This small molecule binds to this protein.
Small molecule (SMILES): CC(=O)N[C@@H]1[C@@H](O)[C@H](O)[C@@H](CO)O[C@H]1O

Sequence of chain 10.F:
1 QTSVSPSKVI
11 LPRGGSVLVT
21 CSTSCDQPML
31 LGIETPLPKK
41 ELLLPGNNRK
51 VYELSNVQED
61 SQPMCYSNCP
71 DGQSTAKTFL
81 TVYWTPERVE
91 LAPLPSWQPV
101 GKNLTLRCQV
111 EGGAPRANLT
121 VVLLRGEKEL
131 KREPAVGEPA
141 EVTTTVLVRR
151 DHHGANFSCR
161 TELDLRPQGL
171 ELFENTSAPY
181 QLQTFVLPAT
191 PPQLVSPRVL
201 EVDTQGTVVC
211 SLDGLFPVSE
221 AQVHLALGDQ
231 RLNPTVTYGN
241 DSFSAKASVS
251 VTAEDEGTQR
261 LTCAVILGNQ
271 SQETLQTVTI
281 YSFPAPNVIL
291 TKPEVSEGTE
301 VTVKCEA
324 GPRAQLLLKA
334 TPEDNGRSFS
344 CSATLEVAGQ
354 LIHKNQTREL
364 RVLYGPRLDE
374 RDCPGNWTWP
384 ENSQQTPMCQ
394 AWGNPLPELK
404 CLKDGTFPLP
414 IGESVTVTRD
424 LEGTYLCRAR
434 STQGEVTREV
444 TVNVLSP

Binding-site contacts:
Ligand atom N2 contacts residue PRO86 of chain 10.F at 3.9 Å.
Ligand atom O4 contacts residue NAG1 of chain 10.K at 2.3 Å (h-bond).
Ligand atom C1 contacts residue ASN175 of chain 10.F at 1.4 Å.
Ligand atom C5 contacts residue ASN175 of chain 10.F at 3.6 Å.
Ligand atom C8 contacts residue ARG88 of chain 10.F at 4.3 Å.
Ligand atom O6 contacts residue PHE173 of chain 10.F at 4.0 Å.
Ligand atom O6 contacts residue THR85 of chain 10.F at 4.4 Å.
Ligand atom O7 contacts residue ASN175 of chain 10.F at 3.5 Å (h-bond).
Ligand atom O5 contacts residue GLU174 of chain 10.F at 3.5 Å (salt-bridge).
Ligand atom C3 contacts residue THR85 of chain 10.F at 4.3 Å.
Ligand atom C1 contacts residue THR85 of chain 10.F at 3.8 Å.
Ligand atom C6 contacts residue NAG1 of chain 10.K at 4.2 Å.
Ligand atom C2 contacts residue THR85 of chain 10.F at 4.5 Å.
Ligand atom O5 contacts residue ASN175 of chain 10.F at 2.4 Å (h-bond).
Ligand atom O6 contacts residue GLU174 of chain 10.F at 3.8 Å.
Ligand atom C7 contacts residue PRO86 of chain 10.F at 4.3 Å (hydrophobic).
Ligand atom C3 contacts residue NAG1 of chain 10.K at 3.7 Å.
Ligand atom C4 contacts residue ASN175 of chain 10.F at 4.2 Å.
Ligand atom C7 contacts residue ASN175 of chain 10.F at 3.4 Å.
Ligand atom C8 contacts residue ASN175 of chain 10.F at 4.5 Å.
Ligand atom N2 contacts residue ASN175 of chain 10.F at 2.9 Å (h-bond).
Ligand atom O3 contacts residue NAG1 of chain 10.K at 3.9 Å.
Ligand atom C4 contacts residue NAG1 of chain 10.K at 3.5 Å.
Ligand atom N2 contacts residue THR85 of chain 10.F at 4.5 Å.
Ligand atom C8 contacts residue PRO86 of chain 10.F at 3.6 Å (hydrophobic).
Ligand atom C1 contacts residue GLU174 of chain 10.F at 4.1 Å.
Ligand atom C2 contacts residue ASN175 of chain 10.F at 2.4 Å.
Ligand atom C3 contacts residue ASN175 of chain 10.F at 3.8 Å.
Ligand atom C5 contacts residue NAG1 of chain 10.K at 3.8 Å.
Ligand atom O5 contacts residue THR85 of chain 10.F at 4.3 Å.
Ligand atom C8 contacts residue GLU87 of chain 10.F at 3.6 Å.
Ligand atom C5 contacts residue THR85 of chain 10.F at 4.0 Å.